A small-molecule ligand and the protein it binds are described below.
Small molecule (SMILES): OC[C@H]1O[C@@](CO)(O[C@H]2O[C@H](CO)[C@@H](O)[C@H](O)[C@H]2O)[C@@H](O)[C@@H]1O

Binding-site contacts:
Ligand atom O2 contacts residue LEU128 of chain 1.B at 4.5 Å.
Ligand atom O2 contacts residue ALA212 of chain 1.B at 3.5 Å.
Ligand atom C5 contacts residue GLU216 of chain 1.B at 4.4 Å.
Ligand atom C3 contacts residue LYS161 of chain 1.B at 3.9 Å.
Ligand atom O4 contacts residue PHE167 of chain 1.B at 4.3 Å.
Ligand atom C3 contacts residue GLU216 of chain 1.B at 3.4 Å.
Ligand atom O3 contacts residue LYS161 of chain 1.B at 3.5 Å (salt-bridge).
Ligand atom O4 contacts residue LYS161 of chain 1.B at 2.9 Å (salt-bridge).
Ligand atom C2 contacts residue ALA212 of chain 1.B at 4.4 Å (hydrophobic).
Ligand atom O4 contacts residue GLU216 of chain 1.B at 2.6 Å (salt-bridge).
Ligand atom O3 contacts residue GLU216 of chain 1.B at 2.6 Å (salt-bridge).
Ligand atom O4 contacts residue ALA215 of chain 1.B at 3.8 Å.
Ligand atom C4 contacts residue LYS161 of chain 1.B at 3.9 Å.
Ligand atom O1 contacts residue SER125 of chain 1.B at 2.9 Å (h-bond).
Ligand atom O5 contacts residue SER125 of chain 1.B at 3.5 Å (h-bond).
Ligand atom C4 contacts residue ALA215 of chain 1.B at 4.4 Å (hydrophobic).
Ligand atom C2 contacts residue LEU213 of chain 1.B at 3.9 Å (hydrophobic).
Ligand atom C4 contacts residue GLU216 of chain 1.B at 3.6 Å.
Ligand atom O2 contacts residue LEU213 of chain 1.B at 3.1 Å (h-bond).
Ligand atom O3 contacts residue ASP214 of chain 1.B at 3.9 Å.
Ligand atom O3 contacts residue LEU213 of chain 1.B at 3.0 Å (h-bond).
Ligand atom O3 contacts residue ALA215 of chain 1.B at 4.0 Å.
Ligand atom O3 contacts residue ALA212 of chain 1.B at 4.1 Å.
Ligand atom C1 contacts residue LEU128 of chain 1.B at 3.6 Å (hydrophobic).
Ligand atom O1 contacts residue LEU128 of chain 1.B at 3.6 Å.
Ligand atom O3 contacts residue GLY211 of chain 1.B at 4.3 Å.
Ligand atom C1 contacts residue SER125 of chain 1.B at 3.7 Å.
Ligand atom C5 contacts residue SER125 of chain 1.B at 4.2 Å.
Ligand atom C2 contacts residue SER125 of chain 1.B at 4.1 Å.
Ligand atom C3 contacts residue LEU213 of chain 1.B at 3.9 Å (hydrophobic).
Ligand atom O3 contacts residue ALA157 of chain 1.B at 4.0 Å.

Sequence of chain 1.B:
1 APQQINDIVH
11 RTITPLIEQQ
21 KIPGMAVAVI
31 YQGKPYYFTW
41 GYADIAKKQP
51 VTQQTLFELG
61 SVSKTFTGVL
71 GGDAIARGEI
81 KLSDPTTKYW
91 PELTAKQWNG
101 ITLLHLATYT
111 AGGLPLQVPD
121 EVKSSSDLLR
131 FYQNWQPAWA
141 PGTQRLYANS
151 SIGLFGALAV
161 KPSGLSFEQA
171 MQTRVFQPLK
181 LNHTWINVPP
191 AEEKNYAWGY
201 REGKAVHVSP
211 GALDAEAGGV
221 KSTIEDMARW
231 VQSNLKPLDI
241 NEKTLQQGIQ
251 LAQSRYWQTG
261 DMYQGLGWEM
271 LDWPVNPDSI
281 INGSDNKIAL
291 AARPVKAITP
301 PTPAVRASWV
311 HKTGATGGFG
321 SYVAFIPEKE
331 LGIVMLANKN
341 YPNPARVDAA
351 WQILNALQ